A protein and the small-molecule ligand that binds it are described below.
Small molecule (SMILES): CC(=O)N[C@H]1[C@H](O[C@H]2[C@H](O)[C@@H](NC(C)=O)CO[C@@H]2CO)O[C@H](CO)[C@@H](O[C@@H]2O[C@H](CO[C@H]3O[C@H](CO)[C@@H](O)[C@H](O)[C@@H]3O)[C@@H](O)[C@H](O[C@H]3O[C@H](CO)[C@@H](O)[C@H](O)[C@@H]3O)[C@@H]2O)[C@@H]1O

Sequence of chain 1.D:
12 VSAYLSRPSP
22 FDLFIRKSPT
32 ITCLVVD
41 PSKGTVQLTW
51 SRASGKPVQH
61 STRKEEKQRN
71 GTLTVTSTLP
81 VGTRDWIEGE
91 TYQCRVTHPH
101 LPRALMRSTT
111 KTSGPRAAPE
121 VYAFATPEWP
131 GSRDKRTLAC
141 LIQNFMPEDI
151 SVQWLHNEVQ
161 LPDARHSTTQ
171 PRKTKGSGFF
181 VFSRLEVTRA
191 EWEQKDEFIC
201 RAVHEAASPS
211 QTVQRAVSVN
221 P

Binding-site contacts:
Ligand atom C3 contacts residue THR72 of chain 1.D at 4.3 Å.
Ligand atom O2 contacts residue GLN170 of chain 1.D at 3.8 Å.
Ligand atom C1 contacts residue TYR15 of chain 1.D at 3.8 Å (hydrophobic).
Ligand atom C1 contacts residue GLN68 of chain 1.D at 4.3 Å.
Ligand atom O6 contacts residue TYR15 of chain 1.D at 2.8 Å (h-bond).
Ligand atom C1 contacts residue ASN70 of chain 1.D at 1.4 Å.
Ligand atom O5 contacts residue TYR15 of chain 1.D at 3.6 Å.
Ligand atom C7 contacts residue ASN70 of chain 1.D at 3.7 Å.
Ligand atom O7 contacts residue LEU35 of chain 1.D at 3.9 Å.
Ligand atom O7 contacts residue THR74 of chain 1.D at 3.4 Å.
Ligand atom O6 contacts residue SER13 of chain 1.D at 4.3 Å.
Ligand atom C4 contacts residue ASN70 of chain 1.D at 4.2 Å.
Ligand atom C3 contacts residue TYR15 of chain 1.D at 3.9 Å (hydrophobic).
Ligand atom O5 contacts residue LEU35 of chain 1.D at 4.3 Å.
Ligand atom C2 contacts residue THR72 of chain 1.D at 4.2 Å.
Ligand atom C5 contacts residue GLN68 of chain 1.D at 3.9 Å.
Ligand atom C6 contacts residue TYR15 of chain 1.D at 3.6 Å (hydrophobic).
Ligand atom C5 contacts residue ASN70 of chain 1.D at 3.6 Å.
Ligand atom N2 contacts residue THR72 of chain 1.D at 4.0 Å.
Ligand atom C3 contacts residue VAL37 of chain 1.D at 4.2 Å (hydrophobic).
Ligand atom C3 contacts residue ASN70 of chain 1.D at 3.7 Å.
Ligand atom C1 contacts residue THR72 of chain 1.D at 3.5 Å.
Ligand atom O6 contacts residue TYR15 of chain 1.D at 4.2 Å.
Ligand atom O3 contacts residue GLN170 of chain 1.D at 3.6 Å.
Ligand atom O5 contacts residue VAL37 of chain 1.D at 4.2 Å.
Ligand atom O5 contacts residue GLN68 of chain 1.D at 4.1 Å.
Ligand atom O5 contacts residue ASN70 of chain 1.D at 2.3 Å (h-bond).
Ligand atom O3 contacts residue TYR15 of chain 1.D at 4.3 Å.
Ligand atom O6 contacts residue GLN68 of chain 1.D at 3.3 Å (h-bond).
Ligand atom O6 contacts residue VAL37 of chain 1.D at 4.0 Å.
Ligand atom C6 contacts residue GLN68 of chain 1.D at 4.2 Å.
Ligand atom O7 contacts residue ASN70 of chain 1.D at 4.2 Å.
Ligand atom N2 contacts residue ASN70 of chain 1.D at 2.9 Å (h-bond).
Ligand atom O4 contacts residue VAL37 of chain 1.D at 4.3 Å.
Ligand atom C1 contacts residue LEU35 of chain 1.D at 4.2 Å (hydrophobic).
Ligand atom O3 contacts residue VAL37 of chain 1.D at 4.1 Å.
Ligand atom O3 contacts residue LEU35 of chain 1.D at 3.6 Å.
Ligand atom C2 contacts residue ASN70 of chain 1.D at 2.5 Å.
Ligand atom C2 contacts residue GLN170 of chain 1.D at 4.3 Å.
Ligand atom C4 contacts residue LEU35 of chain 1.D at 4.3 Å (hydrophobic).